Sequence of chain 1.E:
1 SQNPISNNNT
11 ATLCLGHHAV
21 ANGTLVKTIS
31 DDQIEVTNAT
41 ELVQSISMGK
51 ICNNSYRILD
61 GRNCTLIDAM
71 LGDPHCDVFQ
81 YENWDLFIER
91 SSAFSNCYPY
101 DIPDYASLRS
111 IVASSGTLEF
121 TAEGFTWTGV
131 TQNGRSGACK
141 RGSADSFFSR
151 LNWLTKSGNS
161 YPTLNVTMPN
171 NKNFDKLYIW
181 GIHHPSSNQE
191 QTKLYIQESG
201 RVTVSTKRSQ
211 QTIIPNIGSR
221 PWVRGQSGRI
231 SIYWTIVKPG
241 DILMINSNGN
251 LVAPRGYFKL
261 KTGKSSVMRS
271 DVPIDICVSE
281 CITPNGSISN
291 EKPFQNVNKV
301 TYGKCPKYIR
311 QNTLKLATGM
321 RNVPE

The protein below binds the small molecule below.
Small molecule (SMILES): CC(=O)N[C@H]1[C@H](O[C@H]2[C@H](O)[C@@H](NC(C)=O)CO[C@@H]2CO)O[C@H](CO)[C@@H](O)[C@@H]1O

Binding-site contacts:
Ligand atom O5 contacts residue ASN8 of chain 1.E at 2.4 Å (h-bond).
Ligand atom C1 contacts residue ASN8 of chain 1.E at 1.4 Å.
Ligand atom N2 contacts residue ASN8 of chain 1.E at 2.9 Å (h-bond).
Ligand atom C2 contacts residue ASN8 of chain 1.E at 2.5 Å.
Ligand atom C7 contacts residue ASN8 of chain 1.E at 3.9 Å.
Ligand atom C3 contacts residue ASN8 of chain 1.E at 3.8 Å.
Ligand atom C4 contacts residue ASN8 of chain 1.E at 4.2 Å.
Ligand atom C5 contacts residue ASN8 of chain 1.E at 3.7 Å.